A small-molecule ligand and the protein it binds are described below.
Small molecule (SMILES): CC(=O)N[C@@H]1[C@@H](O)[C@H](O)[C@@H](CO)O[C@H]1O

Binding-site contacts:
Ligand atom C7 contacts residue ASN340 of chain 1.C at 3.4 Å.
Ligand atom O5 contacts residue ASN340 of chain 1.C at 2.3 Å (h-bond).
Ligand atom O7 contacts residue LEU368 of chain 1.C at 4.4 Å.
Ligand atom C3 contacts residue ASN340 of chain 1.C at 3.8 Å.
Ligand atom C1 contacts residue ASN340 of chain 1.C at 1.4 Å.
Ligand atom O6 contacts residue ASN340 of chain 1.C at 4.5 Å.
Ligand atom C2 contacts residue ASN340 of chain 1.C at 2.5 Å.
Ligand atom N2 contacts residue ASN340 of chain 1.C at 3.1 Å (h-bond).
Ligand atom C5 contacts residue ASN340 of chain 1.C at 3.7 Å.
Ligand atom O7 contacts residue ASN340 of chain 1.C at 3.4 Å (h-bond).
Ligand atom C4 contacts residue ASN340 of chain 1.C at 4.2 Å.

Sequence of chain 1.C:
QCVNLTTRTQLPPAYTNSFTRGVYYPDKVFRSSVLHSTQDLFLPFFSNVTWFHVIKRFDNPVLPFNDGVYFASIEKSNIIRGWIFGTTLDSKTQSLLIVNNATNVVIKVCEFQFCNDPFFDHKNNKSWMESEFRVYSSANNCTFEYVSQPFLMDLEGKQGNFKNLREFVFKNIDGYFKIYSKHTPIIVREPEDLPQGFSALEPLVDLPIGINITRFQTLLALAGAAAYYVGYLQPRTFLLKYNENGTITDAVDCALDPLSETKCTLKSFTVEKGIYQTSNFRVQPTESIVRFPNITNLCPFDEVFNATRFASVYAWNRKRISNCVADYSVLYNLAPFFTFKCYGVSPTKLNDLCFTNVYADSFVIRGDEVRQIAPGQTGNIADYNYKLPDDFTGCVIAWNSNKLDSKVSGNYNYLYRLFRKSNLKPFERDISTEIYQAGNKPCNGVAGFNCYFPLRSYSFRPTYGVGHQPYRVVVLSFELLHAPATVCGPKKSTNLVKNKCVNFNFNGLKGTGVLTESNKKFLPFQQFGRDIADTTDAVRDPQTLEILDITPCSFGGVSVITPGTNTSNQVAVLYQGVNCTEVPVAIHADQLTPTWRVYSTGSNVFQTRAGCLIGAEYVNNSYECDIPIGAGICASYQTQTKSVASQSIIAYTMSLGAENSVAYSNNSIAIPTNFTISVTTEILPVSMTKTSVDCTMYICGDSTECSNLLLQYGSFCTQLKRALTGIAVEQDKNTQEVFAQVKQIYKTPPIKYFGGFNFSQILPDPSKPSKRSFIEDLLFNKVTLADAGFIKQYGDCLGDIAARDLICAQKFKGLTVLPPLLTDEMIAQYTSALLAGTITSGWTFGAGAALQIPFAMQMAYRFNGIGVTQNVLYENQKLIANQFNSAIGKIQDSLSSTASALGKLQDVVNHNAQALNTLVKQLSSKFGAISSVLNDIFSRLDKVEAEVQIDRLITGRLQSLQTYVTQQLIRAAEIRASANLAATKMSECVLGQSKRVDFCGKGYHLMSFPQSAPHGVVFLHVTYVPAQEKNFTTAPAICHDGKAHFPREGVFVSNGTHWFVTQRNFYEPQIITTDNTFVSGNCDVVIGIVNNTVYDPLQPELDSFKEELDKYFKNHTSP